Sequence of chain 1.C:
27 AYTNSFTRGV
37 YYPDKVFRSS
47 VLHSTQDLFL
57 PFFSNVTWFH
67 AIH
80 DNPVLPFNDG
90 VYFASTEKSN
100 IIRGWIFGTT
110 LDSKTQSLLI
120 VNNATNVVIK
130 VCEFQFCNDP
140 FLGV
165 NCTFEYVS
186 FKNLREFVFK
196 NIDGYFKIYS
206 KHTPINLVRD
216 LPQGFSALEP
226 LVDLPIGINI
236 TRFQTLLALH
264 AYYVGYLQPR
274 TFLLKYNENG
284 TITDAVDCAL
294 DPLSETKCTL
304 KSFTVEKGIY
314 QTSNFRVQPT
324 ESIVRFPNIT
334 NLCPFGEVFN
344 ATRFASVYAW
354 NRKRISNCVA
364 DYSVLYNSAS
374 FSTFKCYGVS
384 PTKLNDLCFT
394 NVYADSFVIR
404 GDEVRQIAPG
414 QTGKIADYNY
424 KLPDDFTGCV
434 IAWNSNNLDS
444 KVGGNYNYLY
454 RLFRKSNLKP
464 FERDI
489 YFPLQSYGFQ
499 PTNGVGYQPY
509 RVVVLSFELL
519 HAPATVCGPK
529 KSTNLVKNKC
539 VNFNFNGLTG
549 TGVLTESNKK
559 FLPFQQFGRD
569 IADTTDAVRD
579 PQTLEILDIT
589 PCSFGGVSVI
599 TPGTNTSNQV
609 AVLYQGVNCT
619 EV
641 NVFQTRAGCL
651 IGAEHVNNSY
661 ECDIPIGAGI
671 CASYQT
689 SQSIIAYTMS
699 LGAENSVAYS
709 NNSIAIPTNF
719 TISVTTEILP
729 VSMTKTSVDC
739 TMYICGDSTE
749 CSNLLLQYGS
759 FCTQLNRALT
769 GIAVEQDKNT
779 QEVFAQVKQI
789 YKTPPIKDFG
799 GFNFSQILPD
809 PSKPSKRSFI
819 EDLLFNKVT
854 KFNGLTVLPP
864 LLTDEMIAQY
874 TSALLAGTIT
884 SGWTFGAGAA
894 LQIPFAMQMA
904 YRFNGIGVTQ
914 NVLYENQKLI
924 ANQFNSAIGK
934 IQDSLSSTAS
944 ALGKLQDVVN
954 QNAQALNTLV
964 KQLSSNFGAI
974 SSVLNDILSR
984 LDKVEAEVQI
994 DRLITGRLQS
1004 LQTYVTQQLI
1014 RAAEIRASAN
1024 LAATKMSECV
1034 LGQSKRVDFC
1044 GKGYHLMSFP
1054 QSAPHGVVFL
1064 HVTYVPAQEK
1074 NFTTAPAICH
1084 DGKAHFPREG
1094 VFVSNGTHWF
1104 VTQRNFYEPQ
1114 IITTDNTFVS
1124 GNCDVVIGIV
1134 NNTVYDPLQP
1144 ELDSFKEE

A small-molecule ligand and the protein it binds are described below.
Small molecule (SMILES): CC(=O)N[C@@H]1[C@@H](O)[C@H](O)[C@@H](CO)O[C@H]1O

Binding-site contacts:
Ligand atom O6 contacts residue LEU368 of chain 1.C at 3.5 Å.
Ligand atom C3 contacts residue ASN343 of chain 1.C at 3.6 Å.
Ligand atom C6 contacts residue GLY339 of chain 1.C at 4.1 Å.
Ligand atom C5 contacts residue ASN343 of chain 1.C at 3.5 Å.
Ligand atom C2 contacts residue ASN343 of chain 1.C at 2.6 Å.
Ligand atom O5 contacts residue GLY339 of chain 1.C at 4.0 Å.
Ligand atom N2 contacts residue ASN343 of chain 1.C at 2.9 Å (h-bond).
Ligand atom O5 contacts residue ASN343 of chain 1.C at 2.4 Å (h-bond).
Ligand atom O6 contacts residue PHE342 of chain 1.C at 4.5 Å.
Ligand atom O6 contacts residue GLY339 of chain 1.C at 3.0 Å.
Ligand atom O6 contacts residue PHE338 of chain 1.C at 4.5 Å.
Ligand atom O6 contacts residue ASN343 of chain 1.C at 4.5 Å.
Ligand atom C5 contacts residue GLY339 of chain 1.C at 4.4 Å.
Ligand atom C1 contacts residue ASN343 of chain 1.C at 1.4 Å.
Ligand atom C7 contacts residue ASN343 of chain 1.C at 4.0 Å.
Ligand atom C6 contacts residue LEU368 of chain 1.C at 4.1 Å (hydrophobic).
Ligand atom C4 contacts residue ASN343 of chain 1.C at 4.1 Å.